Sequence of chain 15.E:
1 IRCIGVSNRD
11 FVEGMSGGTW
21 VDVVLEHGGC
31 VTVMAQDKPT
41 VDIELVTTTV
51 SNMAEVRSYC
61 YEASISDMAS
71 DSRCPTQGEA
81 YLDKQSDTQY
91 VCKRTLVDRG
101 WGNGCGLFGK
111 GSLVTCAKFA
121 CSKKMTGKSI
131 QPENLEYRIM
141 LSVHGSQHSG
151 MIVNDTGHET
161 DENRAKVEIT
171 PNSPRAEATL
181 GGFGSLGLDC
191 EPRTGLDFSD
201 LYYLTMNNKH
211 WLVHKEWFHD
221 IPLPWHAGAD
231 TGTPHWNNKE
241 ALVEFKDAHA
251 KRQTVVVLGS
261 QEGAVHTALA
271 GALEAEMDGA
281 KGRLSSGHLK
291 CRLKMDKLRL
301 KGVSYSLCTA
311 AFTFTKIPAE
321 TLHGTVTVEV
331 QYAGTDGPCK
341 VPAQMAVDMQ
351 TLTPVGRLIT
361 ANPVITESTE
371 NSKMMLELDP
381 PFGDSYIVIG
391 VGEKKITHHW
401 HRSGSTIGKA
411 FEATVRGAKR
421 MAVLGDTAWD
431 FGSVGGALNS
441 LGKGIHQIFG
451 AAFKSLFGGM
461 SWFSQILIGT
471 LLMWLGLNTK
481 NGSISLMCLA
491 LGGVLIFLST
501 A

Binding-site contacts:
Ligand atom O7 contacts residue GLY150 of chain 15.E at 3.7 Å.
Ligand atom O5 contacts residue ASN154 of chain 15.E at 4.2 Å.
Ligand atom C5 contacts residue THR156 of chain 15.E at 3.8 Å.
Ligand atom C8 contacts residue ASN154 of chain 15.E at 2.4 Å.
Ligand atom C6 contacts residue THR156 of chain 15.E at 4.4 Å.
Ligand atom C8 contacts residue VAL153 of chain 15.E at 4.3 Å (hydrophobic).
Ligand atom C1 contacts residue THR156 of chain 15.E at 3.4 Å.
Ligand atom C7 contacts residue MET151 of chain 15.E at 4.3 Å (hydrophobic).
Ligand atom C8 contacts residue GLY150 of chain 15.E at 3.5 Å.
Ligand atom C7 contacts residue ASN154 of chain 15.E at 2.0 Å.
Ligand atom C2 contacts residue ASN154 of chain 15.E at 2.6 Å.
Ligand atom O3 contacts residue ASN154 of chain 15.E at 4.1 Å.
Ligand atom O7 contacts residue ASN154 of chain 15.E at 3.2 Å (h-bond).
Ligand atom C1 contacts residue ASN154 of chain 15.E at 2.9 Å.
Ligand atom C7 contacts residue GLY150 of chain 15.E at 3.9 Å.
Ligand atom O6 contacts residue THR156 of chain 15.E at 3.5 Å (h-bond).
Ligand atom O7 contacts residue MET151 of chain 15.E at 3.6 Å.
Ligand atom N2 contacts residue ASN154 of chain 15.E at 1.4 Å (h-bond).
Ligand atom C3 contacts residue ASN154 of chain 15.E at 3.6 Å.
Ligand atom O5 contacts residue THR156 of chain 15.E at 3.2 Å (h-bond).

The small molecule below binds the protein below.
Small molecule (SMILES): CC(=O)N[C@H]1[C@H](O[C@H]2[C@H](O)[C@@H](NC(C)=O)CO[C@@H]2CO)O[C@H](CO)[C@@H](O)[C@@H]1O